Sequence of chain 1.C:
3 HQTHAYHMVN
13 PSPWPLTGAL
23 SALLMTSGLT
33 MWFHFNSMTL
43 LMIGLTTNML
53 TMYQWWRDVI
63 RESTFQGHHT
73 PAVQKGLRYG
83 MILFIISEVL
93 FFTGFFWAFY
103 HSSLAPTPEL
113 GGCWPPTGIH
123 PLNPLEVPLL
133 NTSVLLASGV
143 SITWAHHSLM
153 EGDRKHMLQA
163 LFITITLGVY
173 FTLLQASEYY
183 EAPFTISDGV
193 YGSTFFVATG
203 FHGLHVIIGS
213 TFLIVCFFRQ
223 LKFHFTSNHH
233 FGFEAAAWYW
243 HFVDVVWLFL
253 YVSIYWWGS

Binding-site contacts:
Ligand atom C11 contacts residue THR301 of chain 1.A at 3.9 Å.
Ligand atom C24 contacts residue HIS233 of chain 1.A at 3.6 Å.
Ligand atom C19 contacts residue EDO1 of chain 1.MA at 4.0 Å.
Ligand atom C1 contacts residue ASP300 of chain 1.A at 4.4 Å.
Ligand atom C12 contacts residue THR301 of chain 1.A at 3.8 Å.
Ligand atom C24 contacts residue TRP99 of chain 1.C at 3.7 Å (hydrophobic).
Ligand atom O12 contacts residue THR301 of chain 1.A at 2.7 Å (h-bond).
Ligand atom C18 contacts residue EDO1 of chain 1.MA at 4.1 Å.
Ligand atom C2 contacts residue TYR304 of chain 1.A at 4.1 Å (hydrophobic).
Ligand atom O26 contacts residue TRP99 of chain 1.C at 2.8 Å (h-bond).
Ligand atom O25 contacts residue HIS233 of chain 1.A at 3.6 Å.
Ligand atom O25 contacts residue HIS103 of chain 1.C at 3.0 Å (h-bond).
Ligand atom C2 contacts residue THR301 of chain 1.A at 4.0 Å.
Ligand atom C16 contacts residue PGV1 of chain 1.GB at 4.1 Å.
Ligand atom O25 contacts residue PGV1 of chain 1.GB at 3.6 Å (h-bond).
Ligand atom C23 contacts residue PGV1 of chain 1.GB at 4.2 Å.
Ligand atom C12 contacts residue PHE305 of chain 1.A at 4.0 Å (hydrophobic).
Ligand atom C11 contacts residue PHE305 of chain 1.A at 4.0 Å (hydrophobic).
Ligand atom C18 contacts residue TRP288 of chain 1.A at 4.1 Å (hydrophobic).
Ligand atom C2 contacts residue ASP300 of chain 1.A at 3.7 Å.
Ligand atom C23 contacts residue HIS233 of chain 1.A at 3.7 Å.
Ligand atom C19 contacts residue TYR304 of chain 1.A at 4.2 Å (hydrophobic).
Ligand atom C21 contacts residue HIS233 of chain 1.A at 3.6 Å.
Ligand atom O26 contacts residue LEU230 of chain 1.A at 4.5 Å.
Ligand atom O26 contacts residue PGV1 of chain 1.GB at 3.0 Å (h-bond).
Ligand atom C1 contacts residue TYR304 of chain 1.A at 3.5 Å (hydrophobic).
Ligand atom C15 contacts residue PGV1 of chain 1.GB at 3.7 Å.
Ligand atom C3 contacts residue ASP300 of chain 1.A at 4.5 Å.
Ligand atom O3 contacts residue ASP300 of chain 1.A at 3.5 Å.
Ligand atom O26 contacts residue HIS233 of chain 1.A at 4.0 Å.
Ligand atom C24 contacts residue PGV1 of chain 1.GB at 3.3 Å.
Ligand atom C24 contacts residue HIS103 of chain 1.C at 3.2 Å.
Ligand atom C23 contacts residue TRP99 of chain 1.C at 3.6 Å (hydrophobic).
Ligand atom C21 contacts residue TRP288 of chain 1.A at 3.9 Å (hydrophobic).
Ligand atom C9 contacts residue THR301 of chain 1.A at 4.4 Å.
Ligand atom C22 contacts residue PGV1 of chain 1.GB at 4.3 Å.
Ligand atom C20 contacts residue TRP288 of chain 1.A at 4.3 Å (hydrophobic).
Ligand atom O26 contacts residue HIS103 of chain 1.C at 2.6 Å (h-bond).

Sequence of chain 1.A:
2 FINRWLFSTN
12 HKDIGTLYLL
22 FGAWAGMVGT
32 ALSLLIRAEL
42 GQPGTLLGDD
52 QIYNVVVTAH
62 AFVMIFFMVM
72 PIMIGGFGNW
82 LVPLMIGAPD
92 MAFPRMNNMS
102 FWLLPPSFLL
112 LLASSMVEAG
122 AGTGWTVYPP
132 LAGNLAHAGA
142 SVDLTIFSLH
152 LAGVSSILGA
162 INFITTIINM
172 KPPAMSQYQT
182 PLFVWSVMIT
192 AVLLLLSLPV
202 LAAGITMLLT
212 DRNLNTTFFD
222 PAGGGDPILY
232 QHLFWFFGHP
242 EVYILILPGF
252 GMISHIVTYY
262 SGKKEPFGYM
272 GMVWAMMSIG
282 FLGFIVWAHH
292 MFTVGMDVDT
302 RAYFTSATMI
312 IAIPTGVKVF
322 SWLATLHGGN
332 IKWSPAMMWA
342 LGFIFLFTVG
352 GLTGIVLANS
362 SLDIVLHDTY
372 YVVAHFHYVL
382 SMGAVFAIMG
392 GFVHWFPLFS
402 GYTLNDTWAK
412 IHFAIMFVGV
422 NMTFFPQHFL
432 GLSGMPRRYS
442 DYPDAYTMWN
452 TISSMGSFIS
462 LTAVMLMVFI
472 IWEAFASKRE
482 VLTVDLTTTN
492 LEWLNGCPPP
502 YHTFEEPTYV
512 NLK

The protein below binds the small molecule below.
Small molecule (SMILES): C[C@H](CCC(=O)O)[C@H]1CC[C@H]2[C@@H]3[C@H](O)C[C@@H]4C[C@H](O)CC[C@]4(C)[C@H]3C[C@H](O)[C@]12C